Sequence of chain 1.A:
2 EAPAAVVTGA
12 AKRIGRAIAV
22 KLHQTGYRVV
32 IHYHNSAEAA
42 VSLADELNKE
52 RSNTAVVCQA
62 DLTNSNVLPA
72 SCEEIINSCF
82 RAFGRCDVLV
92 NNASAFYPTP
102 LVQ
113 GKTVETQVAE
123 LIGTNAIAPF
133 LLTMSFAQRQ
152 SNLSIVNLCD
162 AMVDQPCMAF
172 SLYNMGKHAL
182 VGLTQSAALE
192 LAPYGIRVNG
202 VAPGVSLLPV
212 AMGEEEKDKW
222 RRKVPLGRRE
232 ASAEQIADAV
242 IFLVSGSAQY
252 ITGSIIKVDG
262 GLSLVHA

The protein below binds the small molecule below.
Small molecule (SMILES): Nc1nnc(-c2ccc3nn[nH]c3c2)s1

Binding-site contacts:
Ligand atom NAI contacts residue NAP1 of chain 1.E at 3.0 Å (h-bond).
Ligand atom NAM contacts residue LEU209 of chain 1.A at 4.1 Å.
Ligand atom NAL contacts residue LEU209 of chain 1.A at 4.0 Å.
Ligand atom S contacts residue GLY205 of chain 1.A at 4.1 Å.
Ligand atom NAG contacts residue PHE97 of chain 1.A at 3.9 Å.
Ligand atom NAG contacts residue NAP1 of chain 1.E at 2.9 Å (h-bond).
Ligand atom NAI contacts residue PHE97 of chain 1.A at 3.6 Å.
Ligand atom CAD contacts residue PHE97 of chain 1.A at 4.3 Å (hydrophobic).
Ligand atom CAA contacts residue PHE97 of chain 1.A at 3.8 Å (hydrophobic).
Ligand atom NAM contacts residue PRO210 of chain 1.A at 3.7 Å.
Ligand atom CAA contacts residue NAP1 of chain 1.E at 3.8 Å.
Ligand atom NAH contacts residue PHE97 of chain 1.A at 3.6 Å.
Ligand atom NAL contacts residue VAL206 of chain 1.A at 4.2 Å.
Ligand atom NAH contacts residue TYR174 of chain 1.A at 3.3 Å (h-bond).
Ligand atom CAC contacts residue PHE97 of chain 1.A at 4.2 Å (hydrophobic).
Ligand atom CAD contacts residue LEU208 of chain 1.A at 4.2 Å (hydrophobic).
Ligand atom S contacts residue NAP1 of chain 1.E at 4.0 Å.
Ligand atom CAC contacts residue LEU208 of chain 1.A at 3.9 Å (hydrophobic).
Ligand atom CAF contacts residue TYR174 of chain 1.A at 4.1 Å (hydrophobic).
Ligand atom CAC contacts residue NAP1 of chain 1.E at 3.6 Å.
Ligand atom CAF contacts residue PHE97 of chain 1.A at 3.6 Å (hydrophobic).
Ligand atom NAO contacts residue VAL206 of chain 1.A at 3.5 Å.
Ligand atom CAE contacts residue NAP1 of chain 1.E at 3.5 Å.
Ligand atom NAH contacts residue SER95 of chain 1.A at 4.2 Å.
Ligand atom CAE contacts residue PHE97 of chain 1.A at 4.0 Å (hydrophobic).
Ligand atom NAO contacts residue CYS168 of chain 1.A at 4.2 Å.
Ligand atom CAJ contacts residue NAP1 of chain 1.E at 3.9 Å.
Ligand atom CAK contacts residue VAL206 of chain 1.A at 3.8 Å (hydrophobic).
Ligand atom NAH contacts residue NAP1 of chain 1.E at 3.0 Å (h-bond).
Ligand atom CAA contacts residue TYR174 of chain 1.A at 4.2 Å (hydrophobic).
Ligand atom CAF contacts residue NAP1 of chain 1.E at 3.9 Å.
Ligand atom CAD contacts residue NAP1 of chain 1.E at 3.3 Å.
Ligand atom CAB contacts residue NAP1 of chain 1.E at 3.7 Å.
Ligand atom CAC contacts residue PRO210 of chain 1.A at 3.8 Å (hydrophobic).
Ligand atom NAI contacts residue SER95 of chain 1.A at 3.6 Å.
Ligand atom CAJ contacts residue PHE97 of chain 1.A at 4.0 Å (hydrophobic).
Ligand atom NAI contacts residue TYR174 of chain 1.A at 4.3 Å.
Ligand atom CAD contacts residue ARG14 of chain 1.A at 3.7 Å.
Ligand atom NAO contacts residue TRP221 of chain 1.A at 3.4 Å.
Ligand atom CAB contacts residue PHE97 of chain 1.A at 3.8 Å (hydrophobic).